This small molecule binds to this protein.
Small molecule (SMILES): O=C(O)c1ccc2c(c1)OCO2

Binding-site contacts:
Ligand atom CAF contacts residue GLY158 of chain 1.B at 3.8 Å.
Ligand atom CAK contacts residue GLY46 of chain 1.B at 3.5 Å.
Ligand atom OAB contacts residue LYS160 of chain 1.B at 4.2 Å.
Ligand atom CAD contacts residue GLY46 of chain 1.B at 3.6 Å.
Ligand atom OAA contacts residue ASP161 of chain 1.B at 4.4 Å.
Ligand atom CAC contacts residue LYS160 of chain 1.B at 3.8 Å.
Ligand atom OAG contacts residue VAL187 of chain 1.B at 3.2 Å (h-bond).
Ligand atom CAC contacts residue HIS44 of chain 1.B at 3.4 Å.
Ligand atom OAB contacts residue HIS44 of chain 1.B at 3.2 Å (h-bond).
Ligand atom CAL contacts residue GLY46 of chain 1.B at 3.6 Å.
Ligand atom CAJ contacts residue LYS160 of chain 1.B at 4.2 Å.
Ligand atom CAL contacts residue GLY158 of chain 1.B at 4.1 Å.
Ligand atom OAB contacts residue SER196 of chain 1.B at 4.2 Å.
Ligand atom CAD contacts residue LYS160 of chain 1.B at 4.2 Å.
Ligand atom OAG contacts residue THR186 of chain 1.B at 3.7 Å.
Ligand atom OAA contacts residue HIS47 of chain 1.B at 3.6 Å.
Ligand atom OAG contacts residue GLY46 of chain 1.B at 3.7 Å.
Ligand atom CAK contacts residue VAL187 of chain 1.B at 4.0 Å (hydrophobic).
Ligand atom CAF contacts residue VAL187 of chain 1.B at 4.4 Å (hydrophobic).
Ligand atom CAL contacts residue LEU50 of chain 1.B at 4.3 Å (hydrophobic).
Ligand atom OAH contacts residue GLY158 of chain 1.B at 3.4 Å.
Ligand atom CAF contacts residue LEU50 of chain 1.B at 3.8 Å (hydrophobic).
Ligand atom OAH contacts residue GLY46 of chain 1.B at 3.4 Å (h-bond).
Ligand atom CAC contacts residue GLY46 of chain 1.B at 4.2 Å.
Ligand atom OAH contacts residue LEU50 of chain 1.B at 3.3 Å.
Ligand atom CAJ contacts residue HIS44 of chain 1.B at 3.7 Å.
Ligand atom CAC contacts residue MET195 of chain 1.B at 3.4 Å (hydrophobic).
Ligand atom CAI contacts residue HIS47 of chain 1.B at 4.0 Å.
Ligand atom CAF contacts residue VAL184 of chain 1.B at 3.7 Å (hydrophobic).
Ligand atom CAD contacts residue VAL187 of chain 1.B at 4.1 Å (hydrophobic).
Ligand atom CAF contacts residue GLY46 of chain 1.B at 3.6 Å.
Ligand atom OAB contacts residue MET195 of chain 1.B at 4.0 Å.
Ligand atom OAG contacts residue PRO185 of chain 1.B at 3.5 Å (h-bond).
Ligand atom CAF contacts residue PRO185 of chain 1.B at 3.5 Å (hydrophobic).
Ligand atom CAE contacts residue LEU50 of chain 1.B at 4.3 Å (hydrophobic).
Ligand atom CAD contacts residue MET195 of chain 1.B at 4.1 Å (hydrophobic).
Ligand atom OAB contacts residue HIS47 of chain 1.B at 4.3 Å.
Ligand atom CAD contacts residue HIS44 of chain 1.B at 4.2 Å.
Ligand atom CAI contacts residue HIS44 of chain 1.B at 3.8 Å.
Ligand atom CAE contacts residue GLY46 of chain 1.B at 4.3 Å.

Sequence of chain 1.B:
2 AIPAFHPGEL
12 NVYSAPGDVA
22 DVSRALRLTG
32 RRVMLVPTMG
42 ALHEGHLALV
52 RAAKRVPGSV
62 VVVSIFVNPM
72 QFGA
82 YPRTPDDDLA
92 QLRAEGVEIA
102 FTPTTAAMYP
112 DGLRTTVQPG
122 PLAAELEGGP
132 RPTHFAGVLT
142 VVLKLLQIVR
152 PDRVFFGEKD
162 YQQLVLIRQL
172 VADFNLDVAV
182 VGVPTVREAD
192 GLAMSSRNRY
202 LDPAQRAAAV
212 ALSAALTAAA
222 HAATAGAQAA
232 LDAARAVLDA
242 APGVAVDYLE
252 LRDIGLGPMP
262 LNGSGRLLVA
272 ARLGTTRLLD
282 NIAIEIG